Binding-site contacts:
Ligand atom O2A contacts residue ASP154 of chain 1.A at 3.6 Å.
Ligand atom O1A contacts residue ASN141 of chain 1.A at 3.1 Å (h-bond).
Ligand atom N6 contacts residue VAL74 of chain 1.A at 3.8 Å.
Ligand atom PB contacts residue MG1 of chain 1.C at 3.7 Å.
Ligand atom N1 contacts residue CYS92 of chain 1.A at 3.2 Å (h-bond).
Ligand atom N1 contacts residue ALA42 of chain 1.A at 3.8 Å.
Ligand atom O2G contacts residue MG1 of chain 1.C at 1.8 Å.
Ligand atom C2 contacts residue ILE18 of chain 1.A at 3.9 Å (hydrophobic).
Ligand atom O2G contacts residue ASP154 of chain 1.A at 2.8 Å (salt-bridge).
Ligand atom O3A contacts residue LYS44 of chain 1.A at 3.6 Å (salt-bridge).
Ligand atom O1G contacts residue ASN141 of chain 1.A at 3.1 Å (h-bond).
Ligand atom PG contacts residue MG1 of chain 1.C at 3.3 Å.
Ligand atom O1B contacts residue ASP154 of chain 1.A at 2.9 Å (salt-bridge).
Ligand atom N6 contacts residue MET89 of chain 1.A at 3.9 Å.
Ligand atom N7 contacts residue LEU143 of chain 1.A at 3.9 Å.
Ligand atom O3G contacts residue GLN22 of chain 1.A at 3.0 Å (h-bond).
Ligand atom O1G contacts residue ASP154 of chain 1.A at 2.9 Å (salt-bridge).
Ligand atom C2 contacts residue CYS92 of chain 1.A at 3.6 Å (hydrophobic).
Ligand atom PA contacts residue LYS44 of chain 1.A at 3.7 Å.
Ligand atom C6 contacts residue LEU143 of chain 1.A at 3.6 Å (hydrophobic).
Ligand atom N6 contacts residue ALA42 of chain 1.A at 3.6 Å.
Ligand atom O1B contacts residue MG1 of chain 1.C at 2.3 Å.
Ligand atom C4' contacts residue GLU20 of chain 1.A at 3.6 Å.
Ligand atom O3A contacts residue GLY21 of chain 1.A at 4.0 Å.
Ligand atom C5' contacts residue GLU20 of chain 1.A at 3.4 Å.
Ligand atom N3 contacts residue ILE18 of chain 1.A at 3.7 Å.
Ligand atom O2' contacts residue GLU96 of chain 1.A at 3.2 Å (salt-bridge).
Ligand atom O3' contacts residue GLU96 of chain 1.A at 3.1 Å.
Ligand atom N6 contacts residue GLU90 of chain 1.A at 3.0 Å (salt-bridge).
Ligand atom O2A contacts residue LYS44 of chain 1.A at 2.8 Å (salt-bridge).
Ligand atom O2B contacts residue GLY21 of chain 1.A at 3.5 Å.
Ligand atom O2B contacts residue GLN22 of chain 1.A at 2.8 Å (h-bond).
Ligand atom N3B contacts residue MG1 of chain 1.C at 4.0 Å.
Ligand atom C6 contacts residue ALA42 of chain 1.A at 3.5 Å (hydrophobic).
Ligand atom C5 contacts residue LEU143 of chain 1.A at 3.5 Å (hydrophobic).
Ligand atom O1A contacts residue ASP154 of chain 1.A at 3.0 Å (salt-bridge).
Ligand atom O4' contacts residue VAL26 of chain 1.A at 3.4 Å.
Ligand atom C4 contacts residue LEU143 of chain 1.A at 3.8 Å (hydrophobic).
Ligand atom PG contacts residue ASP154 of chain 1.A at 3.3 Å.
Ligand atom N1 contacts residue LEU143 of chain 1.A at 4.0 Å.

Sequence of chain 1.A:
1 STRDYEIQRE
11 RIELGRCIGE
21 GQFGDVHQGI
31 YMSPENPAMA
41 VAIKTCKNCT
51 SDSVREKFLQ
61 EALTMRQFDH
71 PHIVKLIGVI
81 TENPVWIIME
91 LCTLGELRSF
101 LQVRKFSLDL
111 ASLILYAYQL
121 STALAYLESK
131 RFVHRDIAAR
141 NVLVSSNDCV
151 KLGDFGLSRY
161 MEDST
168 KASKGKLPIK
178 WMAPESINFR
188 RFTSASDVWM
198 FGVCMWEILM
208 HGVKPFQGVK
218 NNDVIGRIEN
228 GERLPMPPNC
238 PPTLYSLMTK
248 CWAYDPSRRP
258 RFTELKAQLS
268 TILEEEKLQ

A small-molecule ligand and the protein it binds are described below.
Small molecule (SMILES): Nc1ncnc2c1ncn2[C@@H]1O[C@H](CO[P](=O)(O)O[P](=O)(O)NP(=O)(O)O)[C@@H](O)[C@H]1O